Binding-site contacts:
Ligand atom O7 contacts residue PRO182 of chain 3.D at 3.8 Å.
Ligand atom C2 contacts residue SER417 of chain 3.D at 3.8 Å.
Ligand atom C7 contacts residue SER417 of chain 3.D at 4.2 Å.
Ligand atom O4 contacts residue VAL416 of chain 3.D at 3.9 Å.
Ligand atom C7 contacts residue ASN232 of chain 3.D at 4.1 Å.
Ligand atom O4 contacts residue ASN37 of chain 3.D at 2.9 Å (h-bond).
Ligand atom O3 contacts residue LYS35 of chain 3.D at 3.8 Å.
Ligand atom C6 contacts residue GLU181 of chain 3.D at 3.5 Å.
Ligand atom N2 contacts residue SER417 of chain 3.D at 3.4 Å (h-bond).
Ligand atom O6 contacts residue GLU181 of chain 3.D at 4.3 Å.
Ligand atom C2 contacts residue ASN232 of chain 3.D at 2.5 Å.
Ligand atom C6 contacts residue NAG1 of chain 3.O at 3.2 Å.
Ligand atom O6 contacts residue NAG1 of chain 3.O at 3.9 Å.
Ligand atom C5 contacts residue NAG1 of chain 3.O at 3.3 Å.
Ligand atom C1 contacts residue SER417 of chain 3.D at 3.7 Å.
Ligand atom O5 contacts residue ASN232 of chain 3.D at 2.3 Å (h-bond).
Ligand atom C6 contacts residue ASN37 of chain 3.D at 3.2 Å.
Ligand atom O6 contacts residue SER179 of chain 3.D at 3.5 Å (h-bond).
Ligand atom C3 contacts residue ASN232 of chain 3.D at 3.8 Å.
Ligand atom C5 contacts residue VAL416 of chain 3.D at 3.2 Å (hydrophobic).
Ligand atom C4 contacts residue VAL416 of chain 3.D at 3.9 Å (hydrophobic).
Ligand atom O4 contacts residue GLN410 of chain 3.D at 4.2 Å.
Ligand atom C1 contacts residue NAG1 of chain 3.O at 3.5 Å.
Ligand atom C6 contacts residue GLN410 of chain 3.D at 4.2 Å.
Ligand atom O5 contacts residue VAL416 of chain 3.D at 4.0 Å.
Ligand atom C5 contacts residue ASN37 of chain 3.D at 4.1 Å.
Ligand atom C6 contacts residue SER179 of chain 3.D at 3.5 Å.
Ligand atom C4 contacts residue ASN37 of chain 3.D at 3.7 Å.
Ligand atom O6 contacts residue ARG414 of chain 3.D at 3.9 Å.
Ligand atom N2 contacts residue ASN232 of chain 3.D at 2.9 Å (h-bond).
Ligand atom C3 contacts residue SER417 of chain 3.D at 3.8 Å.
Ligand atom C1 contacts residue ASN232 of chain 3.D at 1.4 Å.
Ligand atom C8 contacts residue ASN346 of chain 3.D at 3.5 Å.
Ligand atom O6 contacts residue ASN37 of chain 3.D at 4.2 Å.
Ligand atom C4 contacts residue ASN232 of chain 3.D at 4.2 Å.
Ligand atom C6 contacts residue VAL416 of chain 3.D at 3.9 Å (hydrophobic).
Ligand atom C1 contacts residue VAL416 of chain 3.D at 4.2 Å (hydrophobic).
Ligand atom O5 contacts residue NAG1 of chain 3.O at 2.6 Å (h-bond).
Ligand atom C3 contacts residue VAL416 of chain 3.D at 4.1 Å (hydrophobic).
Ligand atom C5 contacts residue ASN232 of chain 3.D at 3.6 Å.

Sequence of chain 3.D:
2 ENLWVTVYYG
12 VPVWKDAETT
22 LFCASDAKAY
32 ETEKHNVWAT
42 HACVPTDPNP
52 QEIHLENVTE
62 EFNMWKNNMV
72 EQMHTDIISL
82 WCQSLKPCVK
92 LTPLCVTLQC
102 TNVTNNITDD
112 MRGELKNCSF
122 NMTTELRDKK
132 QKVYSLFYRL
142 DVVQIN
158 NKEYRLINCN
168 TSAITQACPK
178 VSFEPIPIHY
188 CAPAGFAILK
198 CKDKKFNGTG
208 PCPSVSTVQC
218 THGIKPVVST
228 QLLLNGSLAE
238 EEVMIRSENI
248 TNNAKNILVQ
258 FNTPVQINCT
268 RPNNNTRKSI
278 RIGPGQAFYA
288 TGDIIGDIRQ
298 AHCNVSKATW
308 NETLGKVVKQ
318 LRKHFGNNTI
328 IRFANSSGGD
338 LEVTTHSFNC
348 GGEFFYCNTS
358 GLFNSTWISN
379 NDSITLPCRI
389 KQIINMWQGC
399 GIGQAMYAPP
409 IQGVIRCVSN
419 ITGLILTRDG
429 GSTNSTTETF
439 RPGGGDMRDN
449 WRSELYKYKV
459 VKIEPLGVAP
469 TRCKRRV

This small molecule binds to this protein.
Small molecule (SMILES): CC(=O)N[C@H]1[C@H](O[C@H]2[C@H](O)[C@@H](NC(C)=O)CO[C@@H]2CO)O[C@H](CO)[C@@H](O[C@@H]2O[C@H](CO[C@H]3O[C@H](CO)[C@@H](O)[C@H](O)[C@@H]3O)[C@@H](O)[C@H](O[C@H]3O[C@H](CO)[C@@H](O)[C@H](O)[C@@H]3O[C@H]3O[C@H](CO)[C@@H](O)[C@H](O)[C@@H]3O)[C@@H]2O)[C@@H]1O